Sequence of chain 1.A:
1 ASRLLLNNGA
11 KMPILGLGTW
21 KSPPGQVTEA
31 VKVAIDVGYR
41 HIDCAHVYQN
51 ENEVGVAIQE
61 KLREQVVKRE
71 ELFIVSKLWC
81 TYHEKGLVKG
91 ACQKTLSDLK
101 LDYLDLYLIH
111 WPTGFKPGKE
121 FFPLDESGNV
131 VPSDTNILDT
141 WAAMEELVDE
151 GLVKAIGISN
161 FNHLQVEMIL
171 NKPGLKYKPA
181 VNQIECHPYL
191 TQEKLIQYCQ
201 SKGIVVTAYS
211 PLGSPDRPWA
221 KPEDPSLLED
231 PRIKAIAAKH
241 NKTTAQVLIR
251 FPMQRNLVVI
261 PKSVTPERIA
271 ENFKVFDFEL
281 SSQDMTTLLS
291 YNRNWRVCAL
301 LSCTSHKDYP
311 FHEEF

Binding-site contacts:
Ligand atom O20 contacts residue LEU300 of chain 1.A at 3.2 Å (h-bond).
Ligand atom C2I contacts residue TYR48 of chain 1.A at 3.4 Å (hydrophobic).
Ligand atom C14 contacts residue VAL47 of chain 1.A at 4.1 Å (hydrophobic).
Ligand atom C2I contacts residue HIS110 of chain 1.A at 3.9 Å.
Ligand atom O6I contacts residue HIS110 of chain 1.A at 3.4 Å (h-bond).
Ligand atom C8I contacts residue CYS298 of chain 1.A at 3.8 Å (hydrophobic).
Ligand atom C14 contacts residue TRP20 of chain 1.A at 3.4 Å (hydrophobic).
Ligand atom C8I contacts residue TRP219 of chain 1.A at 4.0 Å (hydrophobic).
Ligand atom N1I contacts residue TRP20 of chain 1.A at 3.1 Å.
Ligand atom O6I contacts residue TRP111 of chain 1.A at 2.9 Å (h-bond).
Ligand atom C5 contacts residue HIS110 of chain 1.A at 3.4 Å.
Ligand atom C2I contacts residue TRP20 of chain 1.A at 3.8 Å (hydrophobic).
Ligand atom O20 contacts residue TRP111 of chain 1.A at 3.2 Å.
Ligand atom F17 contacts residue TYR48 of chain 1.A at 4.0 Å.
Ligand atom C16 contacts residue PHE122 of chain 1.A at 3.9 Å (hydrophobic).
Ligand atom N21 contacts residue LEU300 of chain 1.A at 3.8 Å.
Ligand atom N4 contacts residue HIS110 of chain 1.A at 2.8 Å (h-bond).
Ligand atom O3I contacts residue TYR48 of chain 1.A at 2.6 Å (h-bond).
Ligand atom O3I contacts residue NAP1 of chain 1.C at 2.7 Å.
Ligand atom C12 contacts residue TRP20 of chain 1.A at 3.8 Å (hydrophobic).
Ligand atom N21 contacts residue TRP219 of chain 1.A at 3.3 Å.
Ligand atom O20 contacts residue ALA299 of chain 1.A at 3.7 Å.
Ligand atom C19 contacts residue TRP219 of chain 1.A at 4.0 Å (hydrophobic).
Ligand atom N4 contacts residue TYR48 of chain 1.A at 3.7 Å.
Ligand atom O6I contacts residue TRP79 of chain 1.A at 3.9 Å.
Ligand atom C2I contacts residue NAP1 of chain 1.C at 3.0 Å.
Ligand atom C19 contacts residue LEU300 of chain 1.A at 3.8 Å (hydrophobic).
Ligand atom C19 contacts residue CYS298 of chain 1.A at 4.1 Å (hydrophobic).
Ligand atom C5 contacts residue TRP111 of chain 1.A at 4.0 Å (hydrophobic).
Ligand atom O10 contacts residue TRP219 of chain 1.A at 3.6 Å.
Ligand atom C9 contacts residue TRP219 of chain 1.A at 4.1 Å (hydrophobic).
Ligand atom C13 contacts residue VAL47 of chain 1.A at 4.1 Å (hydrophobic).
Ligand atom O3I contacts residue TRP20 of chain 1.A at 3.6 Å.
Ligand atom C13 contacts residue TRP20 of chain 1.A at 3.2 Å (hydrophobic).
Ligand atom F17 contacts residue TRP20 of chain 1.A at 3.6 Å.
Ligand atom N4 contacts residue NAP1 of chain 1.C at 3.4 Å.
Ligand atom O20 contacts residue CYS298 of chain 1.A at 3.5 Å.
Ligand atom F17 contacts residue VAL47 of chain 1.A at 3.0 Å.
Ligand atom N1I contacts residue NAP1 of chain 1.C at 3.6 Å.
Ligand atom C7I contacts residue TRP20 of chain 1.A at 4.0 Å (hydrophobic).

A protein and the small-molecule ligand that binds it are described below.
Small molecule (SMILES): NC(=O)[C@@H]1C[C@]2(NC(=O)NC2=O)c2cc(F)ccc2O1